The protein below binds the small molecule below.
Small molecule (SMILES): CC(=O)N[C@H]1[C@H](O[C@H]2[C@H](O[C@H]3O[C@@H](C)[C@@H](O)[C@@H](O)[C@@H]3O)[C@@H](NC(C)=O)CO[C@@H]2CO[C@H]2O[C@@H](C)[C@@H](O)[C@@H](O)[C@@H]2O)O[C@H](CO)[C@@H](O[C@@H]2O[C@H](CO)[C@@H](O)[C@H](O)[C@@H]2O)[C@@H]1O

Binding-site contacts:
Ligand atom C5 contacts residue ASN75 of chain 1.A at 3.7 Å.
Ligand atom O5 contacts residue THR92 of chain 1.A at 4.5 Å.
Ligand atom C1 contacts residue THR92 of chain 1.A at 4.2 Å.
Ligand atom O6 contacts residue ASN75 of chain 1.A at 4.4 Å.
Ligand atom C4 contacts residue ASN75 of chain 1.A at 4.2 Å.
Ligand atom C8 contacts residue ASN42 of chain 1.A at 3.1 Å.
Ligand atom N2 contacts residue ASN75 of chain 1.A at 2.9 Å (h-bond).
Ligand atom C7 contacts residue ASN42 of chain 1.A at 3.8 Å.
Ligand atom C7 contacts residue ASN75 of chain 1.A at 3.3 Å.
Ligand atom O5 contacts residue ASN75 of chain 1.A at 2.4 Å (h-bond).
Ligand atom O7 contacts residue ASN42 of chain 1.A at 3.9 Å.
Ligand atom O7 contacts residue ASN75 of chain 1.A at 3.4 Å (h-bond).
Ligand atom C1 contacts residue ASN75 of chain 1.A at 1.4 Å.
Ligand atom C3 contacts residue ASN75 of chain 1.A at 3.8 Å.
Ligand atom C2 contacts residue ASN75 of chain 1.A at 2.4 Å.
Ligand atom C8 contacts residue ASN75 of chain 1.A at 4.5 Å.

Sequence of chain 1.A:
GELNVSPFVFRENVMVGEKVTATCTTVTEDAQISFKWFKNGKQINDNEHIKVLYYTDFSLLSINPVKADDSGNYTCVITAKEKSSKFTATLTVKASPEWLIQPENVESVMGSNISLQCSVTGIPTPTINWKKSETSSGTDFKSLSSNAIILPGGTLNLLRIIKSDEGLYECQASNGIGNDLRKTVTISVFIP